This protein binds this small molecule.
Small molecule (SMILES): CCCCC[C@H](CC(=O)NO)C(=O)N[C@H](C(=O)N1CCC[C@H]1CO)C(C)C

Sequence of chain 1.A:
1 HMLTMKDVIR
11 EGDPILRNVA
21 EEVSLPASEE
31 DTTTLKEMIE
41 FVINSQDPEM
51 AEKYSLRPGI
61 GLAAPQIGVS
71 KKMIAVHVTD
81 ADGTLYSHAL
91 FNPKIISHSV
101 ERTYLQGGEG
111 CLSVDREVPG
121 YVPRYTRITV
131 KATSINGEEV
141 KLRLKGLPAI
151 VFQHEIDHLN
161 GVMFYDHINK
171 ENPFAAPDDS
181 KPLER

Binding-site contacts:
Ligand atom C6 contacts residue GLY110 of chain 1.A at 3.7 Å.
Ligand atom C18 contacts residue PRO58 of chain 1.A at 3.6 Å (hydrophobic).
Ligand atom O2 contacts residue HIS158 of chain 1.A at 3.0 Å (h-bond).
Ligand atom C19 contacts residue GLY110 of chain 1.A at 3.8 Å.
Ligand atom O2 contacts residue ZN1 of chain 1.C at 2.2 Å.
Ligand atom C3 contacts residue GLY61 of chain 1.A at 3.6 Å.
Ligand atom C9 contacts residue VAL151 of chain 1.A at 3.8 Å (hydrophobic).
Ligand atom N1 contacts residue GLN66 of chain 1.A at 3.4 Å (h-bond).
Ligand atom N1 contacts residue GLU155 of chain 1.A at 2.6 Å (salt-bridge).
Ligand atom O4 contacts residue LEU112 of chain 1.A at 2.8 Å (h-bond).
Ligand atom O2 contacts residue HIS154 of chain 1.A at 3.2 Å.
Ligand atom C3 contacts residue HIS154 of chain 1.A at 3.6 Å.
Ligand atom O13 contacts residue GLY59 of chain 1.A at 3.2 Å.
Ligand atom C10 contacts residue GLU109 of chain 1.A at 3.6 Å.
Ligand atom C3 contacts residue GLN66 of chain 1.A at 3.8 Å.
Ligand atom C5 contacts residue GLY61 of chain 1.A at 3.3 Å.
Ligand atom O4 contacts residue ZN1 of chain 1.C at 2.4 Å.
Ligand atom C10 contacts residue ILE150 of chain 1.A at 3.8 Å (hydrophobic).
Ligand atom C26 contacts residue GLY108 of chain 1.A at 3.7 Å.
Ligand atom O2 contacts residue GLU155 of chain 1.A at 2.6 Å (salt-bridge).
Ligand atom O20 contacts residue GLY110 of chain 1.A at 2.6 Å (h-bond).
Ligand atom C7 contacts residue GLU155 of chain 1.A at 3.5 Å.
Ligand atom C11 contacts residue ILE150 of chain 1.A at 3.7 Å (hydrophobic).
Ligand atom C25 contacts residue LEU105 of chain 1.A at 3.8 Å (hydrophobic).
Ligand atom C18 contacts residue ARG57 of chain 1.A at 3.5 Å.
Ligand atom N1 contacts residue GLY61 of chain 1.A at 3.3 Å (h-bond).
Ligand atom N1 contacts residue HIS154 of chain 1.A at 3.4 Å (h-bond).
Ligand atom O13 contacts residue ILE60 of chain 1.A at 2.9 Å (h-bond).
Ligand atom O4 contacts residue HIS154 of chain 1.A at 3.6 Å (h-bond).
Ligand atom C5 contacts residue LEU112 of chain 1.A at 3.7 Å (hydrophobic).
Ligand atom O20 contacts residue GLU109 of chain 1.A at 3.6 Å.
Ligand atom N1 contacts residue ZN1 of chain 1.C at 2.8 Å.
Ligand atom C11 contacts residue LEU105 of chain 1.A at 3.6 Å (hydrophobic).
Ligand atom O4 contacts residue GLN66 of chain 1.A at 3.2 Å (h-bond).
Ligand atom N14 contacts residue GLY110 of chain 1.A at 3.3 Å (h-bond).
Ligand atom C3 contacts residue ZN1 of chain 1.C at 2.9 Å.
Ligand atom O4 contacts residue CYS111 of chain 1.A at 3.3 Å.
Ligand atom O2 contacts residue GLN66 of chain 1.A at 2.7 Å (h-bond).
Ligand atom O27 contacts residue GLY108 of chain 1.A at 2.8 Å (h-bond).
Ligand atom C3 contacts residue GLU155 of chain 1.A at 3.6 Å.